Binding-site contacts:
Ligand atom C5 contacts residue SER279 of chain 1.A at 4.1 Å.
Ligand atom C2 contacts residue ASN277 of chain 1.A at 2.5 Å.
Ligand atom C8 contacts residue LEU260 of chain 1.A at 4.2 Å (hydrophobic).
Ligand atom C3 contacts residue ASN277 of chain 1.A at 3.8 Å.
Ligand atom O5 contacts residue ASN277 of chain 1.A at 2.4 Å (h-bond).
Ligand atom C8 contacts residue THR263 of chain 1.A at 3.3 Å.
Ligand atom C1 contacts residue SER279 of chain 1.A at 3.7 Å.
Ligand atom N2 contacts residue ASN277 of chain 1.A at 3.0 Å (h-bond).
Ligand atom C7 contacts residue ASN277 of chain 1.A at 3.6 Å.
Ligand atom O7 contacts residue ASN277 of chain 1.A at 3.7 Å.
Ligand atom C1 contacts residue ASN277 of chain 1.A at 1.4 Å.
Ligand atom O5 contacts residue SER279 of chain 1.A at 3.7 Å.
Ligand atom O7 contacts residue LEU260 of chain 1.A at 4.4 Å.
Ligand atom C8 contacts residue THR264 of chain 1.A at 3.9 Å.
Ligand atom C4 contacts residue ASN277 of chain 1.A at 4.2 Å.
Ligand atom O6 contacts residue SER279 of chain 1.A at 4.5 Å.
Ligand atom C5 contacts residue ASN277 of chain 1.A at 3.7 Å.

The protein below binds the small molecule below.
Small molecule (SMILES): CC(=O)N[C@@H]1[C@@H](O)[C@H](O)[C@@H](CO)O[C@H]1O

Sequence of chain 1.A:
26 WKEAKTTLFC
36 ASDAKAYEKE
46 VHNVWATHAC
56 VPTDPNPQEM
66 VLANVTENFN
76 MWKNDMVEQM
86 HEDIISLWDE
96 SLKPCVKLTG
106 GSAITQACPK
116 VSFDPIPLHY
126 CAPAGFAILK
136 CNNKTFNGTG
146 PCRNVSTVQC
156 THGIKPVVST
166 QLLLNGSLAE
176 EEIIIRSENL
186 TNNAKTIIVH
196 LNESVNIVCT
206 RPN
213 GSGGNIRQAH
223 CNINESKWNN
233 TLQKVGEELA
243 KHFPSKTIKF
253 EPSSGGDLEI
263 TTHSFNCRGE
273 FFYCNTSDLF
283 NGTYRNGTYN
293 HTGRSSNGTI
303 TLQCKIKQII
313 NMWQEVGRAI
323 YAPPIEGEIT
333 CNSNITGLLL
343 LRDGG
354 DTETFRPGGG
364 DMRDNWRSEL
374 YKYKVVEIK